The small molecule below binds the protein below.
Small molecule (SMILES): O[C@@H]1[C@@H](O)[C@H](O[C@@H]2CO[C@@H](O[C@@H]3CO[C@@H](O)[C@H](O)[C@H]3O)[C@H](O)[C@H]2O)OC[C@H]1O

Sequence of chain 1.B:
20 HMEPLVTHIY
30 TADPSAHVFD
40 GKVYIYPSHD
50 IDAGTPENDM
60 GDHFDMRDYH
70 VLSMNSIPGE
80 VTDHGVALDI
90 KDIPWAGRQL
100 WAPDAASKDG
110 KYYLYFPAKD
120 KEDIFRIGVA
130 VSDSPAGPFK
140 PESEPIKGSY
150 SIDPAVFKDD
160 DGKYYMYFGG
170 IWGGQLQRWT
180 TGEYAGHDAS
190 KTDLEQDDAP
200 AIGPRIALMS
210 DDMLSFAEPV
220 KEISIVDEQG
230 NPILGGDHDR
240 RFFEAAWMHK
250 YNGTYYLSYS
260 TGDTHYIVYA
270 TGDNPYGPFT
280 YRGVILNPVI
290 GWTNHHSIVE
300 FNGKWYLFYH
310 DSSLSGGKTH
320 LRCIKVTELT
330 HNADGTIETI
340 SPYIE

Binding-site contacts:
Ligand atom C2 contacts residue ARG239 of chain 1.B at 4.0 Å.
Ligand atom C1 contacts residue ASP236 of chain 1.B at 3.9 Å.
Ligand atom O1 contacts residue GLU227 of chain 1.B at 2.9 Å (salt-bridge).
Ligand atom O2 contacts residue TYR280 of chain 1.B at 4.3 Å.
Ligand atom C4 contacts residue ASP236 of chain 1.B at 3.9 Å.
Ligand atom C2 contacts residue GLY235 of chain 1.B at 4.5 Å.
Ligand atom O3 contacts residue TYR280 of chain 1.B at 3.4 Å.
Ligand atom O2 contacts residue ASP236 of chain 1.B at 2.5 Å (salt-bridge).
Ligand atom C1 contacts residue ASP238 of chain 1.B at 3.4 Å.
Ligand atom O3 contacts residue ASP238 of chain 1.B at 4.2 Å.
Ligand atom C2 contacts residue HIS237 of chain 1.B at 4.2 Å.
Ligand atom O5 contacts residue ASP238 of chain 1.B at 4.1 Å.
Ligand atom C3 contacts residue ASP238 of chain 1.B at 3.9 Å.
Ligand atom O2 contacts residue GLY235 of chain 1.B at 4.4 Å.
Ligand atom C5 contacts residue ASP238 of chain 1.B at 4.0 Å.
Ligand atom O2 contacts residue GLU227 of chain 1.B at 4.0 Å.
Ligand atom C4 contacts residue ARG239 of chain 1.B at 3.6 Å.
Ligand atom C1 contacts residue ARG239 of chain 1.B at 4.4 Å.
Ligand atom O2 contacts residue HIS237 of chain 1.B at 3.2 Å (h-bond).
Ligand atom C2 contacts residue ASP236 of chain 1.B at 3.5 Å.
Ligand atom C3 contacts residue HIS237 of chain 1.B at 4.4 Å.
Ligand atom O3 contacts residue ARG239 of chain 1.B at 3.8 Å.
Ligand atom C5 contacts residue ASP236 of chain 1.B at 3.5 Å.
Ligand atom C1 contacts residue GLU227 of chain 1.B at 4.1 Å.
Ligand atom O2 contacts residue ARG281 of chain 1.B at 3.7 Å.
Ligand atom O3 contacts residue HIS237 of chain 1.B at 3.6 Å.
Ligand atom C3 contacts residue ARG239 of chain 1.B at 4.0 Å.
Ligand atom O2 contacts residue ARG239 of chain 1.B at 4.4 Å.
Ligand atom O3 contacts residue ASP236 of chain 1.B at 4.5 Å.
Ligand atom C2 contacts residue ASP238 of chain 1.B at 4.0 Å.
Ligand atom O3 contacts residue GLY235 of chain 1.B at 3.5 Å (h-bond).
Ligand atom C4 contacts residue ASP238 of chain 1.B at 4.3 Å.
Ligand atom O5 contacts residue ARG239 of chain 1.B at 3.4 Å (salt-bridge).
Ligand atom C5 contacts residue ARG239 of chain 1.B at 3.2 Å.
Ligand atom O2 contacts residue ASP238 of chain 1.B at 2.8 Å (salt-bridge).
Ligand atom O4 contacts residue ASP238 of chain 1.B at 4.3 Å.
Ligand atom O4 contacts residue ASP236 of chain 1.B at 3.3 Å (salt-bridge).